Sequence of chain 1.A:
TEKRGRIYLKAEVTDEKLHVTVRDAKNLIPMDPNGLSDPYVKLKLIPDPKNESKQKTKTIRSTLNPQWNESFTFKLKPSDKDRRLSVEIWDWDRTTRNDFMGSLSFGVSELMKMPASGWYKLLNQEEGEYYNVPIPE

This small molecule binds to this protein.
Small molecule (SMILES): CCCCCC(=O)OCC(CO[P](=O)(O)OC[C@H](N)C(=O)O)OC(=O)CCCCC

Binding-site contacts:
Ligand atom O12 contacts residue THR96 of chain 1.A at 3.4 Å (h-bond).
Ligand atom C1 contacts residue ARG95 of chain 1.A at 3.6 Å.
Ligand atom C1 contacts residue THR96 of chain 1.A at 3.3 Å.
Ligand atom OT2 contacts residue ASN35 of chain 1.A at 2.2 Å (h-bond).
Ligand atom O3 contacts residue ASP33 of chain 1.A at 2.2 Å (salt-bridge).
Ligand atom C4 contacts residue ARG95 of chain 1.A at 3.4 Å.
Ligand atom O4 contacts residue ASP39 of chain 1.A at 2.1 Å (salt-bridge).
Ligand atom OT2 contacts residue ASP33 of chain 1.A at 3.2 Å.
Ligand atom O1 contacts residue ASP33 of chain 1.A at 3.4 Å.
Ligand atom O4 contacts residue TRP93 of chain 1.A at 3.5 Å (h-bond).
Ligand atom O12 contacts residue THR97 of chain 1.A at 3.6 Å (h-bond).
Ligand atom C contacts residue ASP33 of chain 1.A at 3.5 Å.
Ligand atom C2 contacts residue ASP94 of chain 1.A at 3.5 Å.
Ligand atom O11 contacts residue ARG95 of chain 1.A at 2.5 Å (salt-bridge).
Ligand atom C6 contacts residue ARG95 of chain 1.A at 2.9 Å.
Ligand atom O4 contacts residue CA1 of chain 1.C at 2.2 Å.
Ligand atom O3 contacts residue ASP94 of chain 1.A at 2.8 Å (salt-bridge).
Ligand atom OT1 contacts residue ASN35 of chain 1.A at 2.2 Å.
Ligand atom O3 contacts residue CA1 of chain 1.C at 2.5 Å.
Ligand atom OT2 contacts residue PRO34 of chain 1.A at 2.5 Å (h-bond).
Ligand atom O4 contacts residue ASP33 of chain 1.A at 3.1 Å (salt-bridge).
Ligand atom N contacts residue PRO34 of chain 1.A at 3.3 Å.
Ligand atom C13 contacts residue THR96 of chain 1.A at 3.1 Å.
Ligand atom O4 contacts residue ARG62 of chain 1.A at 3.5 Å (salt-bridge).
Ligand atom P contacts residue CA1 of chain 1.C at 2.8 Å.
Ligand atom C contacts residue PRO34 of chain 1.A at 3.4 Å (hydrophobic).
Ligand atom O52 contacts residue ARG62 of chain 1.A at 3.5 Å (salt-bridge).
Ligand atom O51 contacts residue ARG95 of chain 1.A at 3.6 Å.
Ligand atom O12 contacts residue ASP94 of chain 1.A at 3.7 Å.
Ligand atom P contacts residue ASP33 of chain 1.A at 3.3 Å.
Ligand atom C7 contacts residue ARG95 of chain 1.A at 2.9 Å.
Ligand atom C5 contacts residue ARG95 of chain 1.A at 3.0 Å.
Ligand atom P contacts residue ASP39 of chain 1.A at 3.5 Å.
Ligand atom C2 contacts residue ARG95 of chain 1.A at 3.3 Å.
Ligand atom C contacts residue ASN35 of chain 1.A at 3.1 Å.
Ligand atom OT1 contacts residue ASP33 of chain 1.A at 3.6 Å.
Ligand atom C3 contacts residue ARG95 of chain 1.A at 3.1 Å.
Ligand atom O11 contacts residue ASP94 of chain 1.A at 3.5 Å.
Ligand atom O11 contacts residue THR96 of chain 1.A at 3.2 Å (h-bond).
Ligand atom O52 contacts residue ARG95 of chain 1.A at 3.7 Å.